Binding-site contacts:
Ligand atom C7 contacts residue PHE418 of chain 1.D at 3.7 Å (hydrophobic).
Ligand atom O2 contacts residue SER320 of chain 1.D at 3.3 Å (h-bond).
Ligand atom C8 contacts residue PHE418 of chain 1.D at 3.4 Å (hydrophobic).
Ligand atom C3 contacts residue GLU324 of chain 1.D at 3.1 Å.
Ligand atom C11 contacts residue VAL421 of chain 1.D at 4.1 Å (hydrophobic).
Ligand atom C14 contacts residue VAL421 of chain 1.D at 3.6 Å (hydrophobic).
Ligand atom C20 contacts residue ILE410 of chain 1.D at 3.6 Å (hydrophobic).
Ligand atom C2 contacts residue GLU324 of chain 1.D at 3.8 Å.
Ligand atom C9 contacts residue SER320 of chain 1.D at 4.2 Å.
Ligand atom O1 contacts residue ALA417 of chain 1.D at 3.9 Å.
Ligand atom C17 contacts residue GLU324 of chain 1.D at 3.4 Å.
Ligand atom C19 contacts residue VAL413 of chain 1.D at 4.2 Å (hydrophobic).
Ligand atom O2 contacts residue PHE418 of chain 1.D at 3.2 Å.
Ligand atom C17 contacts residue VAL413 of chain 1.D at 4.4 Å (hydrophobic).
Ligand atom C4 contacts residue GLU324 of chain 1.D at 3.7 Å.
Ligand atom C8 contacts residue SER320 of chain 1.D at 4.0 Å.
Ligand atom O2 contacts residue GLU324 of chain 1.D at 3.4 Å (salt-bridge).
Ligand atom C9 contacts residue PHE418 of chain 1.D at 4.5 Å (hydrophobic).
Ligand atom C5 contacts residue PHE418 of chain 1.D at 3.8 Å (hydrophobic).
Ligand atom C6 contacts residue ALA417 of chain 1.D at 4.4 Å (hydrophobic).
Ligand atom C1 contacts residue ALA417 of chain 1.D at 4.5 Å (hydrophobic).
Ligand atom C4 contacts residue PHE418 of chain 1.D at 3.4 Å (hydrophobic).
Ligand atom C3 contacts residue PHE418 of chain 1.D at 4.0 Å (hydrophobic).
Ligand atom C16 contacts residue SER320 of chain 1.D at 3.5 Å.

Sequence of chain 1.D:
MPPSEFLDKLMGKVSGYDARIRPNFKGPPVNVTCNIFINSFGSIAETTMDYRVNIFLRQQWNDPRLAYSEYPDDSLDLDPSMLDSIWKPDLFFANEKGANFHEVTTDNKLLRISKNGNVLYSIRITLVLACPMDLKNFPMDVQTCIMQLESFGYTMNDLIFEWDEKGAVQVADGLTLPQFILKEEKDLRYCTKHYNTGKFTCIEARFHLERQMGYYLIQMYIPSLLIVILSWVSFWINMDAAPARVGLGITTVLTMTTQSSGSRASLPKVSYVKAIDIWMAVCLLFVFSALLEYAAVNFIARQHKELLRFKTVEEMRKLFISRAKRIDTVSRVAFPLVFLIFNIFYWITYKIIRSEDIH

A protein and the small-molecule ligand that binds it are described below.
Small molecule (SMILES): CCCCCc1cc(O)c2c(c1)OC(C)(C)[C@@H]1CCC(C)=C[C@@H]21